Sequence of chain 1.B:
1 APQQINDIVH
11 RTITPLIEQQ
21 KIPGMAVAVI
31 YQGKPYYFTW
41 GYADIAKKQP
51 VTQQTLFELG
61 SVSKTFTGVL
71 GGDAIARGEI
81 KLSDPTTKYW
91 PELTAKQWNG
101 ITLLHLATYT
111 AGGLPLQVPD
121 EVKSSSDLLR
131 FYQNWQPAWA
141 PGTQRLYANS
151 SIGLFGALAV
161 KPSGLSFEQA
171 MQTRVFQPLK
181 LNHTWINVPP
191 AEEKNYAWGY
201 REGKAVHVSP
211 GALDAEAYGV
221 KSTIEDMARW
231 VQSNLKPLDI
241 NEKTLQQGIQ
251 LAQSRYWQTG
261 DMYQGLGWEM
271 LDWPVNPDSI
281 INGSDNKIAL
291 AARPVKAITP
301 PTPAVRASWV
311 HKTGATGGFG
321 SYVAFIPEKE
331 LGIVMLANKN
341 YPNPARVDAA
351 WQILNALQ

Binding-site contacts:
Ligand atom C12 contacts residue GLN117 of chain 1.B at 3.9 Å.
Ligand atom C07 contacts residue ALA315 of chain 1.B at 4.0 Å (hydrophobic).
Ligand atom N05 contacts residue ASN149 of chain 1.B at 3.0 Å (h-bond).
Ligand atom O20 contacts residue GLY317 of chain 1.B at 3.8 Å.
Ligand atom O19 contacts residue GLY317 of chain 1.B at 3.3 Å.
Ligand atom CL1 contacts residue ASN149 of chain 1.B at 3.8 Å.
Ligand atom C04 contacts residue SER61 of chain 1.B at 4.2 Å.
Ligand atom O06 contacts residue TYR147 of chain 1.B at 3.7 Å.
Ligand atom C18 contacts residue GLY317 of chain 1.B at 3.6 Å.
Ligand atom C08 contacts residue THR316 of chain 1.B at 4.2 Å.
Ligand atom C04 contacts residue ALA315 of chain 1.B at 4.1 Å (hydrophobic).
Ligand atom C10 contacts residue TYR218 of chain 1.B at 3.7 Å (hydrophobic).
Ligand atom C01 contacts residue LEU290 of chain 1.B at 4.1 Å (hydrophobic).
Ligand atom O06 contacts residue LEU116 of chain 1.B at 4.2 Å.
Ligand atom N16 contacts residue THR316 of chain 1.B at 4.2 Å.
Ligand atom C18 contacts residue THR316 of chain 1.B at 3.8 Å.
Ligand atom O06 contacts residue ASN149 of chain 1.B at 3.9 Å.
Ligand atom C11 contacts residue GLN117 of chain 1.B at 3.3 Å.
Ligand atom O19 contacts residue THR316 of chain 1.B at 4.0 Å.
Ligand atom C10 contacts residue GLN117 of chain 1.B at 4.2 Å.
Ligand atom O20 contacts residue THR316 of chain 1.B at 4.1 Å.
Ligand atom C09 contacts residue ALA315 of chain 1.B at 4.0 Å (hydrophobic).
Ligand atom C07 contacts residue ASN149 of chain 1.B at 4.0 Å.
Ligand atom C04 contacts residue ASN149 of chain 1.B at 3.8 Å.
Ligand atom C14 contacts residue ALA315 of chain 1.B at 4.3 Å (hydrophobic).
Ligand atom C09 contacts residue THR316 of chain 1.B at 4.2 Å.
Ligand atom C17 contacts residue ASN340 of chain 1.B at 4.0 Å.
Ligand atom N16 contacts residue ALA315 of chain 1.B at 3.8 Å.
Ligand atom CL1 contacts residue GLN117 of chain 1.B at 3.4 Å.
Ligand atom C17 contacts residue GLY317 of chain 1.B at 4.2 Å.
Ligand atom C09 contacts residue TYR218 of chain 1.B at 3.5 Å (hydrophobic).
Ligand atom C03 contacts residue ALA315 of chain 1.B at 4.2 Å (hydrophobic).
Ligand atom C17 contacts residue THR316 of chain 1.B at 3.8 Å.
Ligand atom C12 contacts residue ASN149 of chain 1.B at 3.9 Å.
Ligand atom N05 contacts residue SER61 of chain 1.B at 3.4 Å (h-bond).
Ligand atom C08 contacts residue ALA315 of chain 1.B at 3.2 Å (hydrophobic).
Ligand atom C02 contacts residue SER61 of chain 1.B at 4.1 Å.
Ligand atom O06 contacts residue SER61 of chain 1.B at 3.3 Å (h-bond).
Ligand atom C08 contacts residue TYR218 of chain 1.B at 3.8 Å (hydrophobic).
Ligand atom N05 contacts residue LYS64 of chain 1.B at 4.4 Å.

A protein and the small-molecule ligand that binds it are described below.
Small molecule (SMILES): Cc1onc(-c2ccccc2Cl)c1C(=O)NCC(=O)O